Binding-site contacts:
Ligand atom C5 contacts residue ASN633 of chain 1.C at 3.8 Å.
Ligand atom N2 contacts residue ASN661 of chain 1.C at 3.0 Å (h-bond).
Ligand atom C2 contacts residue ASN633 of chain 1.C at 2.5 Å.
Ligand atom C8 contacts residue ASN661 of chain 1.C at 3.8 Å.
Ligand atom C3 contacts residue ASN633 of chain 1.C at 3.9 Å.
Ligand atom O3 contacts residue ASN661 of chain 1.C at 4.2 Å.
Ligand atom N2 contacts residue ASN633 of chain 1.C at 3.0 Å (h-bond).
Ligand atom C7 contacts residue ASN661 of chain 1.C at 3.9 Å.
Ligand atom C7 contacts residue ASN633 of chain 1.C at 3.3 Å.
Ligand atom C2 contacts residue ASN661 of chain 1.C at 3.8 Å.
Ligand atom O5 contacts residue ASN633 of chain 1.C at 2.4 Å (h-bond).
Ligand atom C1 contacts residue ASN661 of chain 1.C at 4.1 Å.
Ligand atom C8 contacts residue ASN633 of chain 1.C at 3.8 Å.
Ligand atom O7 contacts residue ASN633 of chain 1.C at 3.4 Å (h-bond).
Ligand atom C8 contacts residue TYR663 of chain 1.C at 3.9 Å (hydrophobic).
Ligand atom C4 contacts residue ASN633 of chain 1.C at 4.3 Å.
Ligand atom C8 contacts residue LEU614 of chain 1.C at 4.3 Å (hydrophobic).
Ligand atom C1 contacts residue ASN633 of chain 1.C at 1.5 Å.
Ligand atom C3 contacts residue ASN661 of chain 1.C at 3.7 Å.

Sequence of chain 1.C:
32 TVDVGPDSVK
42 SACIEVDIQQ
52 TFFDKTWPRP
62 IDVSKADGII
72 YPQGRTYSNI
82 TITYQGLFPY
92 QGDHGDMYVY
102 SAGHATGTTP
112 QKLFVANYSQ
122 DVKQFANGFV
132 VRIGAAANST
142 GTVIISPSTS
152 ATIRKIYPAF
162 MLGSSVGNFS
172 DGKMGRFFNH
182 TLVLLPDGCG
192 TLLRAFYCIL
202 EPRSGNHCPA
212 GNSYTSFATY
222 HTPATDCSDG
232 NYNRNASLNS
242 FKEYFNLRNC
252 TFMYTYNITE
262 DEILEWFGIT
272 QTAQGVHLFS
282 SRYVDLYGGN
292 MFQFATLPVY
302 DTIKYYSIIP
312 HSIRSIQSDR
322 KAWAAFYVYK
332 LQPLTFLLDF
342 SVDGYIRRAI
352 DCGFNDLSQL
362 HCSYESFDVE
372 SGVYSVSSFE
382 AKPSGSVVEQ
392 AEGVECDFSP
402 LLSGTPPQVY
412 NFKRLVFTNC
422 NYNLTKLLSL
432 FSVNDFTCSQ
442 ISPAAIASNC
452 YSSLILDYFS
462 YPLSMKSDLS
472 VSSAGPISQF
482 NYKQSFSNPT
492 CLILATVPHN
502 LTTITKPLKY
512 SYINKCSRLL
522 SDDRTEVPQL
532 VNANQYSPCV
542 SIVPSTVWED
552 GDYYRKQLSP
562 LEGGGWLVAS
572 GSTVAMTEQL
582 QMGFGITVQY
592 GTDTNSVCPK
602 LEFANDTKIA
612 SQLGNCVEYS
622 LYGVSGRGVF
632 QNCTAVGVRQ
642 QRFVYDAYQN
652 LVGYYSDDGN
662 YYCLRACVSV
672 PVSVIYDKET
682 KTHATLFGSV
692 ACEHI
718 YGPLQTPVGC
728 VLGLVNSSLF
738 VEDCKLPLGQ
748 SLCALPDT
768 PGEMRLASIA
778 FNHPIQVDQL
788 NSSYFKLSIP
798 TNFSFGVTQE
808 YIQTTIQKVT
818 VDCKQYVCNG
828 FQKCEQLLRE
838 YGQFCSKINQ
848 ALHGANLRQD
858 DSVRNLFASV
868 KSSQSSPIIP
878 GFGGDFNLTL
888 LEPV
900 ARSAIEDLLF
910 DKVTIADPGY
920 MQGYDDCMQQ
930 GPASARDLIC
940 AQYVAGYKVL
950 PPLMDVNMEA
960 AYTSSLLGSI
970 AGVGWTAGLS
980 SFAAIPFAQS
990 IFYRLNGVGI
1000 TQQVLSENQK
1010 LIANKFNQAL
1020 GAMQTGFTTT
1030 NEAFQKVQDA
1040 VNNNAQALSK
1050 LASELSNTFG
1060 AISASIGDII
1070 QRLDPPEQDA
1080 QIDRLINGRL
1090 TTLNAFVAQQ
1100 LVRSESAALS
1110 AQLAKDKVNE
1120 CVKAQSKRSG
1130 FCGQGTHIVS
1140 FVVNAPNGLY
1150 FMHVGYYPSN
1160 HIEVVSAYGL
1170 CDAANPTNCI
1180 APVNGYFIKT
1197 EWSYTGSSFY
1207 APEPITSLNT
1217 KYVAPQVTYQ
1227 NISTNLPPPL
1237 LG

The protein below binds the small molecule below.
Small molecule (SMILES): CC(=O)N[C@@H]1[C@@H](O)[C@H](O)[C@@H](CO)O[C@H]1O